A small-molecule ligand and the protein it binds are described below.
Small molecule (SMILES): CC(=O)N[C@@H]1[C@@H](O)[C@H](O)[C@@H](CO)O[C@H]1O

Binding-site contacts:
Ligand atom C2 contacts residue ASN27 of chain 1.A at 2.6 Å.
Ligand atom O5 contacts residue ASN27 of chain 1.A at 2.5 Å (h-bond).
Ligand atom C7 contacts residue ASN27 of chain 1.A at 3.4 Å.
Ligand atom C3 contacts residue ASN27 of chain 1.A at 3.9 Å.
Ligand atom C5 contacts residue ASN27 of chain 1.A at 3.8 Å.
Ligand atom N2 contacts residue ASN27 of chain 1.A at 3.0 Å (h-bond).
Ligand atom C8 contacts residue LYS26 of chain 1.A at 3.6 Å.
Ligand atom C1 contacts residue ASN27 of chain 1.A at 1.5 Å.
Ligand atom C4 contacts residue ASN27 of chain 1.A at 4.4 Å.
Ligand atom C8 contacts residue ASN27 of chain 1.A at 4.0 Å.
Ligand atom O7 contacts residue ASN27 of chain 1.A at 3.4 Å (h-bond).

Sequence of chain 1.A:
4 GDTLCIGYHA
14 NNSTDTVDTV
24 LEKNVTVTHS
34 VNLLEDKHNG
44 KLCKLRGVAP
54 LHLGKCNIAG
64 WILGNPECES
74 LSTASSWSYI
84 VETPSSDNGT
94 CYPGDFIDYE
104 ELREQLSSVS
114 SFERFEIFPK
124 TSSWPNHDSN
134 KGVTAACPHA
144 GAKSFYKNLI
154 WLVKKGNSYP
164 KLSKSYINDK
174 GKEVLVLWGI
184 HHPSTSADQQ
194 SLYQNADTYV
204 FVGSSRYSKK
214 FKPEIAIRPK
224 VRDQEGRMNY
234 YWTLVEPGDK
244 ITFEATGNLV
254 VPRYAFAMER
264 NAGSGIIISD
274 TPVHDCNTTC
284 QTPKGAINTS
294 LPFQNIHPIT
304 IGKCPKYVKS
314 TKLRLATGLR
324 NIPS